Sequence of chain 2.T:
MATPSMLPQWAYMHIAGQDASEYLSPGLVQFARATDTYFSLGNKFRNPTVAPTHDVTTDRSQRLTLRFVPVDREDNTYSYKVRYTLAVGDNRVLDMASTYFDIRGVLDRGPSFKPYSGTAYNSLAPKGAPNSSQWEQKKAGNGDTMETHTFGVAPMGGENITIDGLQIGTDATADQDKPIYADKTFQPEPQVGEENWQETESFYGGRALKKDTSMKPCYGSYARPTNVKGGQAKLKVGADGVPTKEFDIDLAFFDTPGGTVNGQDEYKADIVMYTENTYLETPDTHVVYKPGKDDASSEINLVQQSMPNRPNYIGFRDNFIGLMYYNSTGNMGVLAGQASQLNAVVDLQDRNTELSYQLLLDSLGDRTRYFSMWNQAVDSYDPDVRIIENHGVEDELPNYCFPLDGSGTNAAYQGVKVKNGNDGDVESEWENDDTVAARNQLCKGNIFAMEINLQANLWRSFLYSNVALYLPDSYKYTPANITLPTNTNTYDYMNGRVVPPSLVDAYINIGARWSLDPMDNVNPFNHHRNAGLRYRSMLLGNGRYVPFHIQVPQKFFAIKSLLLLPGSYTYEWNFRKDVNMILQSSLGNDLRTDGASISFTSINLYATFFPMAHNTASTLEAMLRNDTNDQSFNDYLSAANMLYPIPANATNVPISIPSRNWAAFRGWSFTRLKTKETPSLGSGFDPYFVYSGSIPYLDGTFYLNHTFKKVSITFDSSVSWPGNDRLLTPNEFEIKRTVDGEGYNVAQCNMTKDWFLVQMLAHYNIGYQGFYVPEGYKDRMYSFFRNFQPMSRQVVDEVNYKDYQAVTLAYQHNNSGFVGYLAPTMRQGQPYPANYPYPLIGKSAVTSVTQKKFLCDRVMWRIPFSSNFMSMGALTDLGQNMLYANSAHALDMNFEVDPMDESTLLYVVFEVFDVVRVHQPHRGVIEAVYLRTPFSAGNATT

Binding-site contacts:
Ligand atom N contacts residue ARG46 of chain 2.U at 3.5 Å (salt-bridge).
Ligand atom CD1 contacts residue ASN634 of chain 2.T at 3.6 Å.
Ligand atom CA contacts residue PHE45 of chain 2.U at 3.6 Å (hydrophobic).
Ligand atom CZ contacts residue ASN634 of chain 2.T at 3.8 Å.
Ligand atom CA contacts residue GLY42 of chain 2.U at 3.6 Å.
Ligand atom N contacts residue ASN47 of chain 2.U at 3.8 Å.
Ligand atom O contacts residue ARG666 of chain 2.T at 3.1 Å (salt-bridge).
Ligand atom OD1 contacts residue ARG862 of chain 2.T at 3.1 Å.
Ligand atom CG2 contacts residue TYR636 of chain 2.T at 3.4 Å (hydrophobic).
Ligand atom CD1 contacts residue LEU637 of chain 2.T at 3.7 Å (hydrophobic).
Ligand atom OD2 contacts residue SER871 of chain 2.T at 3.2 Å (h-bond).
Ligand atom CB contacts residue GLY42 of chain 2.U at 3.7 Å.
Ligand atom O contacts residue GLU911 of chain 2.T at 3.1 Å (salt-bridge).
Ligand atom CG2 contacts residue LEU637 of chain 2.T at 3.8 Å (hydrophobic).
Ligand atom CD1 contacts residue ALA20 of chain 2.U at 3.7 Å (hydrophobic).
Ligand atom CD1 contacts residue ARG33 of chain 2.U at 3.8 Å.
Ligand atom C contacts residue GLU911 of chain 2.T at 3.3 Å.
Ligand atom CZ contacts residue PHE633 of chain 2.T at 3.7 Å (hydrophobic).
Ligand atom N contacts residue GLY42 of chain 2.U at 3.2 Å (h-bond).
Ligand atom O contacts residue GLY42 of chain 2.U at 2.9 Å (h-bond).
Ligand atom O contacts residue TYR636 of chain 2.T at 3.5 Å (h-bond).
Ligand atom CA contacts residue ASN47 of chain 2.U at 3.8 Å.
Ligand atom CG1 contacts residue GLU911 of chain 2.T at 3.7 Å.
Ligand atom CB contacts residue GLY42 of chain 2.U at 3.5 Å.
Ligand atom OD2 contacts residue PRO864 of chain 2.T at 3.7 Å.
Ligand atom CD1 contacts residue SER21 of chain 2.U at 3.6 Å.
Ligand atom N contacts residue SER871 of chain 2.T at 3.5 Å (h-bond).
Ligand atom CB contacts residue PHE45 of chain 2.U at 3.3 Å (hydrophobic).
Ligand atom OD1 contacts residue ALA762 of chain 2.T at 3.5 Å.
Ligand atom ND2 contacts residue ARG666 of chain 2.T at 3.4 Å (salt-bridge).
Ligand atom O contacts residue ASN47 of chain 2.U at 3.3 Å (h-bond).
Ligand atom CE1 contacts residue ASN634 of chain 2.T at 3.4 Å.
Ligand atom O contacts residue TYR636 of chain 2.T at 3.1 Å (h-bond).
Ligand atom CA contacts residue TYR636 of chain 2.T at 3.7 Å (hydrophobic).
Ligand atom CA contacts residue GLU911 of chain 2.T at 3.8 Å.
Ligand atom OD1 contacts residue ALA874 of chain 2.T at 3.8 Å.
Ligand atom N contacts residue TYR636 of chain 2.T at 3.8 Å.
Ligand atom C contacts residue GLY42 of chain 2.U at 3.5 Å.
Ligand atom O contacts residue ARG46 of chain 2.U at 3.5 Å (salt-bridge).
Ligand atom N contacts residue PHE45 of chain 2.U at 3.4 Å (h-bond).

Sequence of chain 2.U:
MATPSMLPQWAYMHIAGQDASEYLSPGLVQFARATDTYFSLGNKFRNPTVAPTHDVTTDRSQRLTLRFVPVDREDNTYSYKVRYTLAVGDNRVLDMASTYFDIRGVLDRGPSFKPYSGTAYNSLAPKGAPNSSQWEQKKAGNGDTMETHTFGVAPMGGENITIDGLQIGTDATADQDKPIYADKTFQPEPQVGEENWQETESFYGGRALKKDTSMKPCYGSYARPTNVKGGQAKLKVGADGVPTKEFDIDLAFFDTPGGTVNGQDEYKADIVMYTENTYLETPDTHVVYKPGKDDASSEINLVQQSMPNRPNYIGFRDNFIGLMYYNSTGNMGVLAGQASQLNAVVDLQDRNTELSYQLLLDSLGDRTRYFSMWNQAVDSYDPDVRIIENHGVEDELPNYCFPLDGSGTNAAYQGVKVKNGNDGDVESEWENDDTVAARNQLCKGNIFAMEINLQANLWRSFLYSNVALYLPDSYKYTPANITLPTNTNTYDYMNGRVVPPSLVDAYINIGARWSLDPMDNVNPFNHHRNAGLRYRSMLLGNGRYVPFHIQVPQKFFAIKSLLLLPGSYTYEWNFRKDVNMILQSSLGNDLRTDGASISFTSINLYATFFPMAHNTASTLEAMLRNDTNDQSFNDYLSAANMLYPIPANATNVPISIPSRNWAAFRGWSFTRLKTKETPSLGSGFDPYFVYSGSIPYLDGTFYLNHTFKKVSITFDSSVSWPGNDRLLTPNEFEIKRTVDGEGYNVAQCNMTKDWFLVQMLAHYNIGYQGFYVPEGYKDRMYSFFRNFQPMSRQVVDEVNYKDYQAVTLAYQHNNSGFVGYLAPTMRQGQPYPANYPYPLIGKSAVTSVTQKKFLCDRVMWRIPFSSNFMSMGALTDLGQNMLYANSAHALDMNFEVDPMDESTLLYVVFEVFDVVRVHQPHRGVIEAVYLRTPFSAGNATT

This small molecule binds to this protein.
Small molecule (SMILES): CC[C@H](C)[C@H](NC(=O)[C@@H](N)CC(=O)O)C(=O)N[C@@H](CC(N)=O)C(=O)N[C@@H](Cc1ccccc1)C(=O)N[C@@H](CO)C(=O)N[C@@H](CO)C(=O)N[C@H](C=O)CC(C)C